Sequence of chain 1.AA:
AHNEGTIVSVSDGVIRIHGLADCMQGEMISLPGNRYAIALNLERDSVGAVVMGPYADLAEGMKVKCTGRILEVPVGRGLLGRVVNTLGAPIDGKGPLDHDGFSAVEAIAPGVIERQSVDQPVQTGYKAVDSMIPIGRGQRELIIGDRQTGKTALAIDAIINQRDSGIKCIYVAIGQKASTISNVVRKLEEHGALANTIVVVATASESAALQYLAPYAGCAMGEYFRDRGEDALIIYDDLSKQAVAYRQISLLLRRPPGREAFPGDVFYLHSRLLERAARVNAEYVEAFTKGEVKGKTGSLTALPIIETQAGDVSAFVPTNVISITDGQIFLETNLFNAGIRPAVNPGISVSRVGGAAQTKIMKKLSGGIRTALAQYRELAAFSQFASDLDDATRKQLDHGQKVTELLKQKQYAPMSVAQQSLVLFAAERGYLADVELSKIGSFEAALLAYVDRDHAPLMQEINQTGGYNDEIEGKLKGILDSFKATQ

A protein and the small-molecule ligand that binds it are described below.
Small molecule (SMILES): Nc1ncnc2c1ncn2[C@@H]1O[C@H](CO[P](=O)(O)O[P](=O)(O)NP(=O)(O)O)[C@@H](O)[C@H]1O

Binding-site contacts:
Ligand atom O1G contacts residue GLU331 of chain 1.AA at 3.8 Å.
Ligand atom O2B contacts residue MG1 of chain 1.XB at 2.2 Å.
Ligand atom C2 contacts residue TYR354 of chain 1.DA at 3.7 Å (hydrophobic).
Ligand atom O3A contacts residue LYS175 of chain 1.AA at 3.6 Å (salt-bridge).
Ligand atom C8 contacts residue ALA177 of chain 1.AA at 3.4 Å (hydrophobic).
Ligand atom C2 contacts residue ARG365 of chain 1.AA at 3.2 Å.
Ligand atom O1B contacts residue THR173 of chain 1.AA at 3.5 Å (h-bond).
Ligand atom PA contacts residue GLY174 of chain 1.AA at 3.7 Å.
Ligand atom N7 contacts residue ALA177 of chain 1.AA at 3.6 Å.
Ligand atom PG contacts residue MG1 of chain 1.XB at 3.4 Å.
Ligand atom PB contacts residue MG1 of chain 1.XB at 3.5 Å.
Ligand atom O1B contacts residue GLN172 of chain 1.AA at 3.3 Å (h-bond).
Ligand atom O4' contacts residue PHE360 of chain 1.AA at 3.3 Å.
Ligand atom O1B contacts residue GLY174 of chain 1.AA at 3.6 Å (h-bond).
Ligand atom N3 contacts residue ARG365 of chain 1.AA at 3.8 Å.
Ligand atom N6 contacts residue LYS434 of chain 1.AA at 3.7 Å.
Ligand atom C6 contacts residue GLN435 of chain 1.AA at 3.6 Å.
Ligand atom O1A contacts residue ALA177 of chain 1.AA at 2.7 Å (h-bond).
Ligand atom C5' contacts residue GLN172 of chain 1.AA at 3.6 Å.
Ligand atom C2' contacts residue GLN435 of chain 1.AA at 3.4 Å.
Ligand atom C6 contacts residue ARG365 of chain 1.AA at 3.5 Å.
Ligand atom N1 contacts residue GLN433 of chain 1.AA at 3.5 Å (h-bond).
Ligand atom O3A contacts residue GLY174 of chain 1.AA at 3.1 Å (h-bond).
Ligand atom O1G contacts residue ARG171 of chain 1.AA at 3.5 Å.
Ligand atom O1B contacts residue LYS175 of chain 1.AA at 3.0 Å.
Ligand atom N1 contacts residue GLN435 of chain 1.AA at 3.4 Å (h-bond).
Ligand atom O1A contacts residue THR176 of chain 1.AA at 3.5 Å (h-bond).
Ligand atom O5' contacts residue GLY174 of chain 1.AA at 3.6 Å.
Ligand atom O1G contacts residue GLN172 of chain 1.AA at 3.6 Å.
Ligand atom O2B contacts residue THR176 of chain 1.AA at 2.7 Å (h-bond).
Ligand atom N3B contacts residue GLN172 of chain 1.AA at 3.4 Å (h-bond).
Ligand atom O1A contacts residue GLY174 of chain 1.AA at 3.5 Å.
Ligand atom C6 contacts residue GLN433 of chain 1.AA at 3.7 Å.
Ligand atom PB contacts residue LYS175 of chain 1.AA at 3.7 Å.
Ligand atom N1 contacts residue ARG365 of chain 1.AA at 3.0 Å.
Ligand atom N6 contacts residue GLN433 of chain 1.AA at 3.0 Å (h-bond).
Ligand atom O1A contacts residue LYS175 of chain 1.AA at 3.8 Å.
Ligand atom O2G contacts residue MG1 of chain 1.XB at 1.9 Å.
Ligand atom O2' contacts residue GLN435 of chain 1.AA at 2.7 Å (h-bond).
Ligand atom N6 contacts residue GLN435 of chain 1.AA at 3.5 Å.

Sequence of chain 1.DA:
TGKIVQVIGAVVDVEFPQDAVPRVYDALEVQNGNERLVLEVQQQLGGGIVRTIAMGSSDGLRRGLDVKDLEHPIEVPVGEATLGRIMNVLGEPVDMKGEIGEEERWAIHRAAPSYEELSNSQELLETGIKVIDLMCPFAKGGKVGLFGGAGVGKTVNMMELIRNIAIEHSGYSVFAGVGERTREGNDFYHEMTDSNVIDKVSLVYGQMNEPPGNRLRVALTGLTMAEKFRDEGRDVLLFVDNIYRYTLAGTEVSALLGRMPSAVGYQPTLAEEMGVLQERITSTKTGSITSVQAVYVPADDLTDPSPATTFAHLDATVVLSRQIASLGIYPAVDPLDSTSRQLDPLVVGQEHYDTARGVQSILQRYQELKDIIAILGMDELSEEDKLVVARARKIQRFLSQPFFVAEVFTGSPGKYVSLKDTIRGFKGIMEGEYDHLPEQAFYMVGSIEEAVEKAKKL